Sequence of chain 4.A:
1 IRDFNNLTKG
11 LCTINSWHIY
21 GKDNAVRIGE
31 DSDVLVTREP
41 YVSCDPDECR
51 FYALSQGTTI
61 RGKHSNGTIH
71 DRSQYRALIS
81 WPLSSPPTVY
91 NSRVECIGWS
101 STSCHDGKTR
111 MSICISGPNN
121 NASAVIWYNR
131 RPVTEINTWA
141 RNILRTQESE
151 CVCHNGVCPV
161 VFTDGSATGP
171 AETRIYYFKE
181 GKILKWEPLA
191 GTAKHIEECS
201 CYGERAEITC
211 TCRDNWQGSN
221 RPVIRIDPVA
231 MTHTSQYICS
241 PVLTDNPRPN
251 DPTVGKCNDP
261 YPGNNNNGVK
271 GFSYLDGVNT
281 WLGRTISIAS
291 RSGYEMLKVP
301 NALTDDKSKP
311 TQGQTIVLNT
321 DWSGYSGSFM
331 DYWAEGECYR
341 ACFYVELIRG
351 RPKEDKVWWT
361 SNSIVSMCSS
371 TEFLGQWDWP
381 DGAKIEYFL

The protein below binds the small molecule below.
Small molecule (SMILES): CC(=O)N[C@@H]1[C@@H](O)[C@H](O)[C@@H](CO)O[C@H]1O

Binding-site contacts:
Ligand atom C5 contacts residue ASN66 of chain 4.A at 3.7 Å.
Ligand atom C5 contacts residue TRP358 of chain 4.A at 4.4 Å (hydrophobic).
Ligand atom C3 contacts residue ASN66 of chain 4.A at 3.7 Å.
Ligand atom C1 contacts residue TRP358 of chain 4.A at 4.3 Å (hydrophobic).
Ligand atom C4 contacts residue TRP358 of chain 4.A at 4.1 Å (hydrophobic).
Ligand atom N2 contacts residue ASN66 of chain 4.A at 2.7 Å (h-bond).
Ligand atom C6 contacts residue TRP358 of chain 4.A at 4.0 Å (hydrophobic).
Ligand atom C2 contacts residue TRP358 of chain 4.A at 4.3 Å (hydrophobic).
Ligand atom C7 contacts residue ASN66 of chain 4.A at 3.4 Å.
Ligand atom C1 contacts residue ASN66 of chain 4.A at 1.4 Å.
Ligand atom C4 contacts residue ASN66 of chain 4.A at 4.0 Å.
Ligand atom O5 contacts residue ASN66 of chain 4.A at 2.4 Å (h-bond).
Ligand atom C7 contacts residue TYR387 of chain 1.A at 4.5 Å (hydrophobic).
Ligand atom O7 contacts residue ASN66 of chain 4.A at 3.7 Å.
Ligand atom O6 contacts residue TRP358 of chain 4.A at 3.9 Å.
Ligand atom C8 contacts residue ASN66 of chain 4.A at 4.5 Å.
Ligand atom O5 contacts residue TRP358 of chain 4.A at 3.7 Å.
Ligand atom O7 contacts residue TYR387 of chain 1.A at 3.8 Å.
Ligand atom C2 contacts residue ASN66 of chain 4.A at 2.2 Å.

Sequence of chain 1.A:
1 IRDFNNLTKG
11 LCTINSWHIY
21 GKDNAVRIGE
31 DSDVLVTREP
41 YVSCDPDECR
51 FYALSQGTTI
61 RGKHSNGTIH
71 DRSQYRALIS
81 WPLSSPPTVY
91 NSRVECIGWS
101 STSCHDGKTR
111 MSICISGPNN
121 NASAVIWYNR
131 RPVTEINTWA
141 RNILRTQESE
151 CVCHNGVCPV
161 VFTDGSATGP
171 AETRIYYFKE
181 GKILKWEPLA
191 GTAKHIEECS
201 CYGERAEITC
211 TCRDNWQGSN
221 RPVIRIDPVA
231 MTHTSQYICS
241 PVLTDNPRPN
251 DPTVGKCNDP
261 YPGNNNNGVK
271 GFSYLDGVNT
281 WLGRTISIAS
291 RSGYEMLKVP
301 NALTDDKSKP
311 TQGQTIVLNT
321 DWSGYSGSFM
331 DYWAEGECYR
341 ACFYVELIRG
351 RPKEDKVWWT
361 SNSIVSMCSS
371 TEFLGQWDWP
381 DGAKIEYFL